A small-molecule ligand and the protein it binds are described below.
Small molecule (SMILES): CC(=O)N[C@H]1[C@H](O[C@H]2[C@H](O)[C@@H](NC(C)=O)CO[C@@H]2CO)O[C@H](CO)[C@@H](O[C@@H]2O[C@H](CO)[C@@H](O)[C@H](O)[C@@H]2O)[C@@H]1O

Binding-site contacts:
Ligand atom N2 contacts residue MET223 of chain 15.E at 3.8 Å.
Ligand atom C7 contacts residue ARG251 of chain 15.E at 4.0 Å.
Ligand atom C7 contacts residue MET223 of chain 15.E at 3.6 Å (hydrophobic).
Ligand atom N2 contacts residue LYS220 of chain 15.E at 4.1 Å.
Ligand atom O7 contacts residue ASN225 of chain 15.E at 2.9 Å (h-bond).
Ligand atom C4 contacts residue MET223 of chain 15.E at 4.0 Å (hydrophobic).
Ligand atom C2 contacts residue ASN225 of chain 15.E at 2.5 Å.
Ligand atom C3 contacts residue MET223 of chain 15.E at 3.7 Å (hydrophobic).
Ligand atom O6 contacts residue TYR243 of chain 15.E at 4.0 Å.
Ligand atom O3 contacts residue ASP283 of chain 15.E at 4.3 Å.
Ligand atom O6 contacts residue ASP283 of chain 15.E at 3.8 Å.
Ligand atom C1 contacts residue LYS220 of chain 15.E at 4.2 Å.
Ligand atom C5 contacts residue ASN225 of chain 15.E at 3.6 Å.
Ligand atom O7 contacts residue LYS220 of chain 15.E at 4.0 Å.
Ligand atom C2 contacts residue LYS220 of chain 15.E at 3.7 Å.
Ligand atom C7 contacts residue SER252 of chain 15.E at 3.5 Å.
Ligand atom O4 contacts residue LYS220 of chain 15.E at 4.2 Å.
Ligand atom O3 contacts residue LYS220 of chain 15.E at 3.8 Å.
Ligand atom C8 contacts residue ARG251 of chain 15.E at 3.5 Å.
Ligand atom N2 contacts residue ASN225 of chain 15.E at 3.0 Å (h-bond).
Ligand atom O7 contacts residue ARG251 of chain 15.E at 4.3 Å.
Ligand atom O5 contacts residue ASN225 of chain 15.E at 2.3 Å (h-bond).
Ligand atom O4 contacts residue MET223 of chain 15.E at 3.7 Å.
Ligand atom C4 contacts residue LYS220 of chain 15.E at 3.4 Å.
Ligand atom C3 contacts residue LYS220 of chain 15.E at 4.1 Å.
Ligand atom C8 contacts residue MET223 of chain 15.E at 3.3 Å (hydrophobic).
Ligand atom C6 contacts residue LYS220 of chain 15.E at 4.0 Å.
Ligand atom C8 contacts residue SER252 of chain 15.E at 3.4 Å.
Ligand atom C3 contacts residue ASN225 of chain 15.E at 3.8 Å.
Ligand atom O7 contacts residue SER252 of chain 15.E at 2.9 Å (h-bond).
Ligand atom C2 contacts residue ASP283 of chain 15.E at 3.8 Å.
Ligand atom C5 contacts residue MET223 of chain 15.E at 4.0 Å (hydrophobic).
Ligand atom C1 contacts residue ASN225 of chain 15.E at 1.4 Å.
Ligand atom O7 contacts residue MET223 of chain 15.E at 3.5 Å.
Ligand atom C4 contacts residue ASN225 of chain 15.E at 4.2 Å.
Ligand atom C1 contacts residue LYS220 of chain 15.E at 4.0 Å.
Ligand atom O5 contacts residue LYS220 of chain 15.E at 3.4 Å.
Ligand atom C6 contacts residue ASP283 of chain 15.E at 3.8 Å.
Ligand atom C5 contacts residue LYS220 of chain 15.E at 4.0 Å.
Ligand atom C7 contacts residue ASN225 of chain 15.E at 3.1 Å.

Sequence of chain 15.E:
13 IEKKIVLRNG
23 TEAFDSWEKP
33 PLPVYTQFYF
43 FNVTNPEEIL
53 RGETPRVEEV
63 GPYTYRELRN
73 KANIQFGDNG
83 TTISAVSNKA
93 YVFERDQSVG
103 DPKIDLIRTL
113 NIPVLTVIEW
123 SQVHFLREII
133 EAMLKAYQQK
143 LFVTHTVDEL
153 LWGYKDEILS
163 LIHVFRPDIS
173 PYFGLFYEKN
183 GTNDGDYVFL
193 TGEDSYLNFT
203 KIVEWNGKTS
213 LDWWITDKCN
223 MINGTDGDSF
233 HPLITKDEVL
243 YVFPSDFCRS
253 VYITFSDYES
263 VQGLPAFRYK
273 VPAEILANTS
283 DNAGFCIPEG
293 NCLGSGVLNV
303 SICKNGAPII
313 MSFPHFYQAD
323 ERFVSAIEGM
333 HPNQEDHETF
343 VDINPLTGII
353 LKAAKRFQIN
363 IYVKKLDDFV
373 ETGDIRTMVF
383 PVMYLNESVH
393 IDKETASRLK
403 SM